Sequence of chain 1.A:
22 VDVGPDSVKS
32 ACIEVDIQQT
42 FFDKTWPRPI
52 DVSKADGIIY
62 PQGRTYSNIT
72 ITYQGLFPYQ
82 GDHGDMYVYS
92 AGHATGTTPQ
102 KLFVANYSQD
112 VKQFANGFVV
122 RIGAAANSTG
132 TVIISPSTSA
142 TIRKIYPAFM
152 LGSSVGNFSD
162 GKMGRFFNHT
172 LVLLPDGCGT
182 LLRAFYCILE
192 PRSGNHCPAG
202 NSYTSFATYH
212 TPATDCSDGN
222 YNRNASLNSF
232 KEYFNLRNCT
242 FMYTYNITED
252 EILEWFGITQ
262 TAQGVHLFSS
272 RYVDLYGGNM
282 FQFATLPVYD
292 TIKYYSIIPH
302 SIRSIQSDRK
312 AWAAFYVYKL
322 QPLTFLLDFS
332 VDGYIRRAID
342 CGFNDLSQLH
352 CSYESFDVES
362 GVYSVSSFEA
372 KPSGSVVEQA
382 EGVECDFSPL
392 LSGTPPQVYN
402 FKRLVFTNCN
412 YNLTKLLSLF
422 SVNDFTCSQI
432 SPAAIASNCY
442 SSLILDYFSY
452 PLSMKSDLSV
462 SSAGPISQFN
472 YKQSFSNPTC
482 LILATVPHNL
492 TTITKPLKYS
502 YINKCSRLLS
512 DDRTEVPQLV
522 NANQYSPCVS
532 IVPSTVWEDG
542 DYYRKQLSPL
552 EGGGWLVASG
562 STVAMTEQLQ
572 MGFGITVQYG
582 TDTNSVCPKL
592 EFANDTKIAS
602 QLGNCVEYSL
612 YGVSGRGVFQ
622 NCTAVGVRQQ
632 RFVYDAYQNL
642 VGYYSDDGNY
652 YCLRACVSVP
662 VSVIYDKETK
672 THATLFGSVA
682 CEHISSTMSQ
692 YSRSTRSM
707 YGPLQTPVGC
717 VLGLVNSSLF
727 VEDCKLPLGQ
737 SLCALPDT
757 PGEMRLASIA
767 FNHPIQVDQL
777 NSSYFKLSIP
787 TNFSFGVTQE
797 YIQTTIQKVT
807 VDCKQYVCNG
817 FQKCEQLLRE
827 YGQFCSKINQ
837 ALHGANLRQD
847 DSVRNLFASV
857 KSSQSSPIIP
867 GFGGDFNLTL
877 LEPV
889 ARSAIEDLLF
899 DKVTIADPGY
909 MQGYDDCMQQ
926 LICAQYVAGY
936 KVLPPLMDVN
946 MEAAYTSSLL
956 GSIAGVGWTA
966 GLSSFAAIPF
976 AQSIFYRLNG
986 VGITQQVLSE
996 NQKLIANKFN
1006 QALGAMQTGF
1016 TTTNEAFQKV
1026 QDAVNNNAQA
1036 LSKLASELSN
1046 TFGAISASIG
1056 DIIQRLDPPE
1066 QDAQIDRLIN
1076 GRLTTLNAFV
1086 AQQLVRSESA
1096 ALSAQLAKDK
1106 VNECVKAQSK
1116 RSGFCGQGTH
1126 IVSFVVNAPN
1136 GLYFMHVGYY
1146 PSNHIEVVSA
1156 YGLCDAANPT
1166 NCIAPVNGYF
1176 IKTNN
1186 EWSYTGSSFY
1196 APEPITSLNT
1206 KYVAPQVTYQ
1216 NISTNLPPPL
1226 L

Binding-site contacts:
Ligand atom N2 contacts residue ASN247 of chain 1.A at 2.8 Å (h-bond).
Ligand atom O7 contacts residue ASN247 of chain 1.A at 4.2 Å.
Ligand atom O5 contacts residue ASN247 of chain 1.A at 2.4 Å (h-bond).
Ligand atom C7 contacts residue TYR246 of chain 1.A at 4.3 Å (hydrophobic).
Ligand atom C8 contacts residue THR245 of chain 1.A at 3.3 Å.
Ligand atom C4 contacts residue ASN247 of chain 1.A at 4.2 Å.
Ligand atom C8 contacts residue TYR246 of chain 1.A at 3.6 Å (hydrophobic).
Ligand atom C5 contacts residue ASN247 of chain 1.A at 3.7 Å.
Ligand atom N2 contacts residue TYR246 of chain 1.A at 4.0 Å.
Ligand atom C2 contacts residue ASN247 of chain 1.A at 2.4 Å.
Ligand atom C1 contacts residue ASN247 of chain 1.A at 1.4 Å.
Ligand atom C7 contacts residue ASN247 of chain 1.A at 3.7 Å.
Ligand atom C3 contacts residue ASN247 of chain 1.A at 3.8 Å.

The small molecule below binds the protein below.
Small molecule (SMILES): CC(=O)N[C@H]1[C@H](O[C@H]2[C@H](O)[C@@H](NC(C)=O)CO[C@@H]2CO)O[C@H](CO)[C@@H](O)[C@@H]1O